Sequence of chain 1.A:
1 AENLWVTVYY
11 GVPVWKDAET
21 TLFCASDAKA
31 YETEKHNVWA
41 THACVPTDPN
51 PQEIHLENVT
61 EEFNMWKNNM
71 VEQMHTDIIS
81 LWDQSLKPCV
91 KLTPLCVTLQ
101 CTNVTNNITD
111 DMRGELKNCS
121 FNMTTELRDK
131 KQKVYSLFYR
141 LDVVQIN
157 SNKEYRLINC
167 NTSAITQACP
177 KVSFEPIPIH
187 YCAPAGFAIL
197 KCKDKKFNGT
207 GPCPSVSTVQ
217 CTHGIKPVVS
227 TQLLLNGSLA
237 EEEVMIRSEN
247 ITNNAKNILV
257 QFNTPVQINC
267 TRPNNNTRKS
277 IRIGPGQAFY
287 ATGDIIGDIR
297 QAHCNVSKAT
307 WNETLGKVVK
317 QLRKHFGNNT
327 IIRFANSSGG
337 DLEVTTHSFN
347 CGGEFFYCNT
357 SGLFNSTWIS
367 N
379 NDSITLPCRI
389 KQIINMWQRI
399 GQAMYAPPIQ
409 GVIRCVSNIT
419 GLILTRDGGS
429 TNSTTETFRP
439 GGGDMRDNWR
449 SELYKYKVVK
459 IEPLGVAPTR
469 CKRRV

This protein binds this small molecule.
Small molecule (SMILES): CC(=O)N[C@H]1[C@H](O[C@H]2[C@H](O)[C@@H](NC(C)=O)CO[C@@H]2CO)O[C@H](CO)[C@@H](O[C@@H]2O[C@H](CO)[C@@H](O)[C@H](O)[C@@H]2O)[C@@H]1O

Binding-site contacts:
Ligand atom N2 contacts residue ASN416 of chain 1.A at 2.9 Å (h-bond).
Ligand atom C2 contacts residue ASN416 of chain 1.A at 2.4 Å.
Ligand atom O5 contacts residue ASN416 of chain 1.A at 2.4 Å (h-bond).
Ligand atom C4 contacts residue ASN416 of chain 1.A at 4.2 Å.
Ligand atom C7 contacts residue ASN416 of chain 1.A at 3.4 Å.
Ligand atom C5 contacts residue ASN416 of chain 1.A at 3.7 Å.
Ligand atom O7 contacts residue ASN416 of chain 1.A at 4.3 Å.
Ligand atom C6 contacts residue PRO261 of chain 1.A at 3.7 Å (hydrophobic).
Ligand atom C3 contacts residue ASN416 of chain 1.A at 3.8 Å.
Ligand atom C1 contacts residue ASN416 of chain 1.A at 1.4 Å.
Ligand atom O7 contacts residue NAG1 of chain 1.J at 3.4 Å (h-bond).
Ligand atom C6 contacts residue LEU235 of chain 1.A at 4.3 Å (hydrophobic).
Ligand atom C5 contacts residue PRO261 of chain 1.A at 4.2 Å (hydrophobic).
Ligand atom O7 contacts residue ASN232 of chain 1.A at 3.3 Å (h-bond).
Ligand atom O5 contacts residue PRO261 of chain 1.A at 3.7 Å.
Ligand atom C7 contacts residue ASN232 of chain 1.A at 3.7 Å.
Ligand atom C8 contacts residue ASN416 of chain 1.A at 3.5 Å.
Ligand atom O6 contacts residue PRO261 of chain 1.A at 3.4 Å.
Ligand atom C8 contacts residue ASN232 of chain 1.A at 4.0 Å.